Sequence of chain 1.A:
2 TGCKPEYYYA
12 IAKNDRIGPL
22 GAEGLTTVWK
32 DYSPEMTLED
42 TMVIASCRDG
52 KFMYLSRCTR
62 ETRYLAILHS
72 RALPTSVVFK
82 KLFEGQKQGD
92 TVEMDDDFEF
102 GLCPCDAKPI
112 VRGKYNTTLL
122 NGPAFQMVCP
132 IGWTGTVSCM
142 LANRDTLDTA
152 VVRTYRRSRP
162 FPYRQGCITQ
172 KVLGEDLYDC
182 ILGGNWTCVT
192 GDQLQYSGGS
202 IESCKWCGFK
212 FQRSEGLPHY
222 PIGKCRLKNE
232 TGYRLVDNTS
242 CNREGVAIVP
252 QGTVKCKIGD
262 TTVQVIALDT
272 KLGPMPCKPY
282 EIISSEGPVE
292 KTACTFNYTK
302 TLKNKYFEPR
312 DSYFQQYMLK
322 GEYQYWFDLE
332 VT

A small-molecule ligand and the protein it binds are described below.
Small molecule (SMILES): CC(=O)N[C@@H]1[C@@H](O)[C@H](O)[C@@H](CO)O[C@H]1O

Binding-site contacts:
Ligand atom C3 contacts residue GLY167 of chain 1.A at 3.4 Å.
Ligand atom N2 contacts residue ASN186 of chain 1.A at 3.0 Å (h-bond).
Ligand atom C5 contacts residue ILE169 of chain 1.A at 4.1 Å (hydrophobic).
Ligand atom C1 contacts residue ASN186 of chain 1.A at 1.4 Å.
Ligand atom O7 contacts residue VAL129 of chain 1.A at 3.6 Å.
Ligand atom O5 contacts residue ILE169 of chain 1.A at 3.9 Å.
Ligand atom O7 contacts residue ASN186 of chain 1.A at 3.2 Å (h-bond).
Ligand atom O5 contacts residue ASN186 of chain 1.A at 2.3 Å (h-bond).
Ligand atom C6 contacts residue ILE169 of chain 1.A at 4.2 Å (hydrophobic).
Ligand atom C7 contacts residue ASN186 of chain 1.A at 3.4 Å.
Ligand atom C4 contacts residue ASN186 of chain 1.A at 4.2 Å.
Ligand atom C1 contacts residue GLY167 of chain 1.A at 3.4 Å.
Ligand atom N2 contacts residue CYS130 of chain 1.A at 4.1 Å.
Ligand atom C7 contacts residue CYS130 of chain 1.A at 3.9 Å (hydrophobic).
Ligand atom O3 contacts residue GLY167 of chain 1.A at 4.1 Å.
Ligand atom C8 contacts residue VAL129 of chain 1.A at 4.1 Å (hydrophobic).
Ligand atom C4 contacts residue GLY167 of chain 1.A at 4.5 Å.
Ligand atom C8 contacts residue CYS130 of chain 1.A at 3.8 Å (hydrophobic).
Ligand atom C2 contacts residue ASN186 of chain 1.A at 2.5 Å.
Ligand atom C2 contacts residue GLY167 of chain 1.A at 3.4 Å.
Ligand atom C7 contacts residue VAL129 of chain 1.A at 4.2 Å (hydrophobic).
Ligand atom N2 contacts residue GLY167 of chain 1.A at 3.0 Å (h-bond).
Ligand atom O7 contacts residue CYS130 of chain 1.A at 4.4 Å.
Ligand atom C8 contacts residue CYS168 of chain 1.A at 4.5 Å (hydrophobic).
Ligand atom C5 contacts residue ASN186 of chain 1.A at 3.6 Å.
Ligand atom C8 contacts residue GLU100 of chain 1.A at 3.8 Å.
Ligand atom C1 contacts residue ILE169 of chain 1.A at 4.3 Å (hydrophobic).
Ligand atom C7 contacts residue GLY167 of chain 1.A at 4.2 Å.
Ligand atom C3 contacts residue ASN186 of chain 1.A at 3.8 Å.